Binding-site contacts:
Ligand atom C1 contacts residue PRO100 of chain 1.D at 4.4 Å (hydrophobic).
Ligand atom C2 contacts residue SER112 of chain 1.D at 2.5 Å.
Ligand atom C5 contacts residue PRO100 of chain 1.D at 4.4 Å (hydrophobic).
Ligand atom O6 contacts residue PRO100 of chain 1.D at 3.4 Å.
Ligand atom C5 contacts residue SER101 of chain 1.D at 4.5 Å.
Ligand atom O5 contacts residue PRO100 of chain 1.D at 3.5 Å.
Ligand atom N2 contacts residue SER101 of chain 1.D at 4.2 Å.
Ligand atom O7 contacts residue SER101 of chain 1.D at 3.6 Å (h-bond).
Ligand atom C4 contacts residue SER112 of chain 1.D at 4.3 Å.
Ligand atom O6 contacts residue SER101 of chain 1.D at 3.0 Å (h-bond).
Ligand atom C1 contacts residue SER101 of chain 1.D at 3.6 Å.
Ligand atom C6 contacts residue PRO100 of chain 1.D at 3.9 Å (hydrophobic).
Ligand atom C6 contacts residue SER101 of chain 1.D at 4.1 Å.
Ligand atom C7 contacts residue SER112 of chain 1.D at 3.7 Å.
Ligand atom C2 contacts residue SER101 of chain 1.D at 3.7 Å.
Ligand atom O7 contacts residue SER112 of chain 1.D at 4.0 Å.
Ligand atom C7 contacts residue SER101 of chain 1.D at 4.1 Å.
Ligand atom C3 contacts residue SER112 of chain 1.D at 3.8 Å.
Ligand atom N2 contacts residue SER112 of chain 1.D at 2.9 Å (h-bond).
Ligand atom C1 contacts residue SER112 of chain 1.D at 1.5 Å.
Ligand atom C5 contacts residue SER112 of chain 1.D at 3.7 Å.
Ligand atom O5 contacts residue SER112 of chain 1.D at 2.4 Å (h-bond).
Ligand atom O5 contacts residue SER101 of chain 1.D at 3.7 Å.

A protein and the small-molecule ligand that binds it are described below.
Small molecule (SMILES): CC(=O)N[C@@H]1[C@@H](O)[C@H](O)[C@@H](CO)O[C@H]1O

Sequence of chain 1.D:
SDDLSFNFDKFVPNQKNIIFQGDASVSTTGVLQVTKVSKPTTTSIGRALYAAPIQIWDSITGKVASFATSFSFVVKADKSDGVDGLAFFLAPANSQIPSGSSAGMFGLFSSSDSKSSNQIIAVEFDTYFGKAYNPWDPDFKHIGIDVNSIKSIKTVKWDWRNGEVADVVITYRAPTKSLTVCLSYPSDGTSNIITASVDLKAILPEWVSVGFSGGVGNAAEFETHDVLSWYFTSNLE